Sequence of chain 1.TB:
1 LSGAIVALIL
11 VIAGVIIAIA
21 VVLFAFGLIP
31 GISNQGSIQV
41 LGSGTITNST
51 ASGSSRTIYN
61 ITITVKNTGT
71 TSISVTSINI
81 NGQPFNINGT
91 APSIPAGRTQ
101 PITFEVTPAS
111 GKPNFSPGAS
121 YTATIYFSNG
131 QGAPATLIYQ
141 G

Binding-site contacts:
Ligand atom N2 contacts residue ASN60 of chain 1.TB at 2.8 Å (h-bond).
Ligand atom O5 contacts residue ASN60 of chain 1.TB at 2.4 Å (h-bond).
Ligand atom C5 contacts residue ASN60 of chain 1.TB at 3.6 Å.
Ligand atom C2 contacts residue ASN60 of chain 1.TB at 2.5 Å.
Ligand atom C4 contacts residue ASN60 of chain 1.TB at 4.3 Å.
Ligand atom C1 contacts residue ASN60 of chain 1.TB at 1.4 Å.
Ligand atom O5 contacts residue THR103 of chain 1.TB at 4.4 Å.
Ligand atom C8 contacts residue ASN60 of chain 1.TB at 4.3 Å.
Ligand atom O7 contacts residue ASN60 of chain 1.TB at 3.1 Å (h-bond).
Ligand atom C8 contacts residue THR47 of chain 1.TB at 3.6 Å.
Ligand atom C3 contacts residue ASN60 of chain 1.TB at 3.8 Å.
Ligand atom O6 contacts residue GLU105 of chain 1.TB at 4.4 Å.
Ligand atom O7 contacts residue NAG1 of chain 1.BK at 3.6 Å.
Ligand atom C7 contacts residue ASN60 of chain 1.TB at 3.2 Å.

The protein below binds the small molecule below.
Small molecule (SMILES): CC(=O)N[C@H]1[C@H](O[C@H]2[C@H](O)[C@@H](NC(C)=O)CO[C@@H]2CO)O[C@H](CO)[C@@H](O)[C@@H]1O